Sequence of chain 1.C:
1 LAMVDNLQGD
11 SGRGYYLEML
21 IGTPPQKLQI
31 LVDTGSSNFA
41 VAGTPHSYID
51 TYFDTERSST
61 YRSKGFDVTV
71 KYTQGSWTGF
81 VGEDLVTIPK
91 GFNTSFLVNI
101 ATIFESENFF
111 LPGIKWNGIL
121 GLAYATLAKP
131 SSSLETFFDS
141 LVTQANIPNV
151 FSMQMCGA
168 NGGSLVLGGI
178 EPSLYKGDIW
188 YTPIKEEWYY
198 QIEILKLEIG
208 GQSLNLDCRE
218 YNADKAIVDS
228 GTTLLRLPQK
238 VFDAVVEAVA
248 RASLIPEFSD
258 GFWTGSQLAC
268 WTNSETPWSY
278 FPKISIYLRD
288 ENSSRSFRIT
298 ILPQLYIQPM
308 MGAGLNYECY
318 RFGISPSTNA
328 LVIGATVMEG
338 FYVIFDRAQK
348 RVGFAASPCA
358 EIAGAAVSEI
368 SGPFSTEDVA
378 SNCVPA

Sequence of chain 1.D:
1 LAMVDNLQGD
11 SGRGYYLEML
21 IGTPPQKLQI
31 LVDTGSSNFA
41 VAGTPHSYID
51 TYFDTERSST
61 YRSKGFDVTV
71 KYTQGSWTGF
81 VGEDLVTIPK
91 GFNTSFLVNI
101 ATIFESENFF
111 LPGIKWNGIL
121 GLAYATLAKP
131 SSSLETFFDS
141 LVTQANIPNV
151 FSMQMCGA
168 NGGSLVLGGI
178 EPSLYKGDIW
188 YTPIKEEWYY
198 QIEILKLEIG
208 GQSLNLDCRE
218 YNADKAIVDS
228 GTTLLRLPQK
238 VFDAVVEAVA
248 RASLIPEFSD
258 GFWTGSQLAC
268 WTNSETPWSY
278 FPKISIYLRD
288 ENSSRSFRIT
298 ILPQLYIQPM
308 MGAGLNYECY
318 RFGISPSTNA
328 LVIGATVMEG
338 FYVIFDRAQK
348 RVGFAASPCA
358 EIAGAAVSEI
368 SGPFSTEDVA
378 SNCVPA

This small molecule binds to this protein.
Small molecule (SMILES): Cc1cccc(CNC[C@@H](O)[C@H](Cc2ccccc2)NC(=O)C2=Cc3ccccc3Oc3ccccc32)c1

Binding-site contacts:
Ligand atom C41 contacts residue PHE109 of chain 1.C at 3.5 Å (hydrophobic).
Ligand atom C17 contacts residue GLY35 of chain 1.C at 3.6 Å.
Ligand atom C5 contacts residue ASP33 of chain 1.C at 3.5 Å.
Ligand atom C23 contacts residue THR73 of chain 1.C at 3.5 Å.
Ligand atom O7 contacts residue GLY35 of chain 1.C at 3.1 Å (h-bond).
Ligand atom C58 contacts residue ARG233 of chain 1.C at 3.6 Å.
Ligand atom C48 contacts residue THR73 of chain 1.C at 3.7 Å.
Ligand atom C43 contacts residue TYR72 of chain 1.C at 3.5 Å (hydrophobic).
Ligand atom C18 contacts residue TYR196 of chain 1.C at 3.5 Å (hydrophobic).
Ligand atom C14 contacts residue TYR196 of chain 1.C at 3.6 Å (hydrophobic).
Ligand atom O60 contacts residue THR229 of chain 1.C at 3.6 Å.
Ligand atom C31 contacts residue ASP33 of chain 1.C at 3.7 Å.
Ligand atom O7 contacts residue SER36 of chain 1.C at 3.6 Å.
Ligand atom C56 contacts residue LEU312 of chain 1.D at 3.7 Å (hydrophobic).
Ligand atom C37 contacts residue LEU31 of chain 1.C at 3.6 Å (hydrophobic).
Ligand atom C14 contacts residue GLY35 of chain 1.C at 3.4 Å.
Ligand atom C25 contacts residue THR73 of chain 1.C at 3.3 Å.
Ligand atom C35 contacts residue LEU31 of chain 1.C at 3.5 Å (hydrophobic).
Ligand atom C58 contacts residue THR73 of chain 1.C at 3.5 Å.
Ligand atom C18 contacts residue GLY35 of chain 1.C at 3.1 Å.
Ligand atom C17 contacts residue TYR196 of chain 1.C at 3.6 Å (hydrophobic).
Ligand atom O46 contacts residue GLN74 of chain 1.C at 3.6 Å.
Ligand atom C67 contacts residue GLY311 of chain 1.D at 3.4 Å.
Ligand atom N12 contacts residue GLY35 of chain 1.C at 3.1 Å (h-bond).
Ligand atom N12 contacts residue ASP226 of chain 1.C at 2.9 Å (salt-bridge).
Ligand atom C9 contacts residue ASP226 of chain 1.C at 3.4 Å.
Ligand atom C39 contacts residue PHE109 of chain 1.C at 3.5 Å (hydrophobic).
Ligand atom C21 contacts residue LYS71 of chain 1.C at 3.1 Å.
Ligand atom N1 contacts residue GLY228 of chain 1.C at 2.8 Å (h-bond).
Ligand atom C21 contacts residue TYR72 of chain 1.C at 3.7 Å (hydrophobic).
Ligand atom O46 contacts residue THR73 of chain 1.C at 3.1 Å.
Ligand atom O60 contacts residue THR230 of chain 1.C at 3.1 Å (h-bond).
Ligand atom O7 contacts residue ASP33 of chain 1.C at 2.8 Å (salt-bridge).
Ligand atom C56 contacts residue ARG233 of chain 1.C at 3.4 Å.
Ligand atom C69 contacts residue THR230 of chain 1.C at 3.5 Å.
Ligand atom O7 contacts residue TYR72 of chain 1.C at 3.7 Å.
Ligand atom O46 contacts residue TYR72 of chain 1.C at 3.6 Å.
Ligand atom C31 contacts residue GLY228 of chain 1.C at 3.3 Å.
Ligand atom C37 contacts residue TRP116 of chain 1.C at 3.6 Å (hydrophobic).
Ligand atom C3 contacts residue GLY228 of chain 1.C at 3.4 Å.